This small molecule binds to this protein.
Small molecule (SMILES): CC(=O)N[C@@H]1[C@@H](O)[C@@H](O)[C@@H](CO)O[C@@H]1O

Sequence of chain 1.C:
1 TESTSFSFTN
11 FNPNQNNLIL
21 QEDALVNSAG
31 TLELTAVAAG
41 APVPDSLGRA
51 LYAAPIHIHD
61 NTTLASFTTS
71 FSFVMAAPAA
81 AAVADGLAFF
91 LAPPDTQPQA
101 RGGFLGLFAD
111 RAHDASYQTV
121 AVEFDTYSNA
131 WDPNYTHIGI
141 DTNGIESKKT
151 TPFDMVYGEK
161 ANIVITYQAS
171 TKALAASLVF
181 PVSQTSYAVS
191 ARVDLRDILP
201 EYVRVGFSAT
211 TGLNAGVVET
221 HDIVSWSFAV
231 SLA

Binding-site contacts:
Ligand atom O5 contacts residue SER1 of chain 1.S at 2.3 Å (h-bond).
Ligand atom O5 contacts residue ASN214 of chain 1.C at 3.4 Å (h-bond).
Ligand atom C3 contacts residue TYR127 of chain 1.C at 4.0 Å (hydrophobic).
Ligand atom C6 contacts residue VAL217 of chain 1.C at 3.9 Å (hydrophobic).
Ligand atom N2 contacts residue SER1 of chain 1.S at 2.9 Å (h-bond).
Ligand atom O7 contacts residue GLY103 of chain 1.C at 3.4 Å (h-bond).
Ligand atom O5 contacts residue LEU213 of chain 1.C at 3.7 Å.
Ligand atom C4 contacts residue SER1 of chain 1.S at 3.3 Å.
Ligand atom C3 contacts residue ASN129 of chain 1.C at 3.3 Å.
Ligand atom C2 contacts residue ASN129 of chain 1.C at 4.1 Å.
Ligand atom O3 contacts residue GLY102 of chain 1.C at 3.6 Å.
Ligand atom O4 contacts residue LEU213 of chain 1.C at 3.4 Å (h-bond).
Ligand atom O6 contacts residue VAL217 of chain 1.C at 3.5 Å.
Ligand atom C7 contacts residue ASN129 of chain 1.C at 4.0 Å.
Ligand atom C5 contacts residue SER1 of chain 1.S at 2.7 Å.
Ligand atom C3 contacts residue ASP85 of chain 1.C at 3.6 Å.
Ligand atom C3 contacts residue SER1 of chain 1.S at 3.0 Å.
Ligand atom O4 contacts residue ASP85 of chain 1.C at 2.6 Å (salt-bridge).
Ligand atom C2 contacts residue SER1 of chain 1.S at 2.5 Å.
Ligand atom O4 contacts residue GLY212 of chain 1.C at 3.3 Å.
Ligand atom C8 contacts residue PHE104 of chain 1.C at 3.9 Å (hydrophobic).
Ligand atom O4 contacts residue ALA84 of chain 1.C at 3.9 Å.
Ligand atom C6 contacts residue SER1 of chain 1.S at 4.1 Å.
Ligand atom O3 contacts residue GLY103 of chain 1.C at 2.7 Å (h-bond).
Ligand atom C1 contacts residue SER1 of chain 1.S at 1.4 Å.
Ligand atom C5 contacts residue ASN214 of chain 1.C at 4.0 Å.
Ligand atom C6 contacts residue ASN214 of chain 1.C at 3.4 Å.
Ligand atom O6 contacts residue ASN214 of chain 1.C at 3.2 Å (h-bond).
Ligand atom C6 contacts residue GLY212 of chain 1.C at 4.0 Å.
Ligand atom C4 contacts residue ASP85 of chain 1.C at 3.6 Å.
Ligand atom C6 contacts residue LEU213 of chain 1.C at 3.5 Å (hydrophobic).
Ligand atom O7 contacts residue LEU213 of chain 1.C at 3.5 Å.
Ligand atom O3 contacts residue ASP85 of chain 1.C at 2.6 Å (salt-bridge).
Ligand atom C4 contacts residue TYR127 of chain 1.C at 3.8 Å (hydrophobic).
Ligand atom C1 contacts residue LEU213 of chain 1.C at 4.1 Å (hydrophobic).
Ligand atom N2 contacts residue ASN129 of chain 1.C at 3.5 Å (h-bond).
Ligand atom C5 contacts residue TYR127 of chain 1.C at 4.0 Å (hydrophobic).
Ligand atom C2 contacts residue LEU213 of chain 1.C at 3.9 Å (hydrophobic).
Ligand atom O3 contacts residue ASN129 of chain 1.C at 3.2 Å (h-bond).
Ligand atom O7 contacts residue GLY102 of chain 1.C at 3.9 Å.